Sequence of chain 1.A:
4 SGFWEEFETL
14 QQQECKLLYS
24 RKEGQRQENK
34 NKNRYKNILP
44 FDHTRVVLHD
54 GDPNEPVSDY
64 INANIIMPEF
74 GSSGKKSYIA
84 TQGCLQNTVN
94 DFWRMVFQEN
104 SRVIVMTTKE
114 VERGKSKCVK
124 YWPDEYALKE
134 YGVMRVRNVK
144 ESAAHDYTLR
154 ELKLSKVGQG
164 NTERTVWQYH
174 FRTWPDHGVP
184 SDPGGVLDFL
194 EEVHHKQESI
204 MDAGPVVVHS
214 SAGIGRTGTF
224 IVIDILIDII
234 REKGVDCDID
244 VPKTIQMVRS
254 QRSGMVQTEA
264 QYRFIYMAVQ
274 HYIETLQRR

Binding-site contacts:
Ligand atom O1P contacts residue SER213 of chain 1.A at 2.8 Å (h-bond).
Ligand atom O1P contacts residue GLY218 of chain 1.A at 2.8 Å (h-bond).
Ligand atom CE1 contacts residue ILE217 of chain 1.A at 3.6 Å (hydrophobic).
Ligand atom P contacts residue ALA215 of chain 1.A at 3.8 Å.
Ligand atom P contacts residue SER213 of chain 1.A at 3.5 Å.
Ligand atom OD1 contacts residue THR261 of chain 1.A at 3.8 Å.
Ligand atom CD1 contacts residue ILE217 of chain 1.A at 3.7 Å (hydrophobic).
Ligand atom CA contacts residue TYR38 of chain 1.A at 3.8 Å (hydrophobic).
Ligand atom O1P contacts residue GLY216 of chain 1.A at 3.4 Å (h-bond).
Ligand atom O2P contacts residue ALA215 of chain 1.A at 3.0 Å (h-bond).
Ligand atom O2P contacts residue SER213 of chain 1.A at 3.8 Å.
Ligand atom O3P contacts residue GLY218 of chain 1.A at 3.4 Å.
Ligand atom CE1 contacts residue GLN260 of chain 1.A at 3.8 Å.
Ligand atom CD2 contacts residue ALA215 of chain 1.A at 3.7 Å (hydrophobic).
Ligand atom CD1 contacts residue ALA215 of chain 1.A at 3.6 Å (hydrophobic).
Ligand atom OD1 contacts residue ASN40 of chain 1.A at 3.1 Å (h-bond).
Ligand atom CG contacts residue ALA215 of chain 1.A at 3.7 Å (hydrophobic).
Ligand atom O contacts residue ASN40 of chain 1.A at 3.3 Å (h-bond).
Ligand atom CD1 contacts residue GLN260 of chain 1.A at 3.9 Å.
Ligand atom P contacts residue SER214 of chain 1.A at 3.8 Å.
Ligand atom P contacts residue GLY218 of chain 1.A at 3.6 Å.
Ligand atom N contacts residue ASN40 of chain 1.A at 3.6 Å (h-bond).
Ligand atom O2P contacts residue SER214 of chain 1.A at 2.4 Å (h-bond).
Ligand atom CE1 contacts residue ALA215 of chain 1.A at 3.6 Å (hydrophobic).
Ligand atom O1P contacts residue ILE217 of chain 1.A at 3.1 Å (h-bond).
Ligand atom ND2 contacts residue GLN260 of chain 1.A at 3.6 Å.
Ligand atom CE2 contacts residue ALA215 of chain 1.A at 3.7 Å (hydrophobic).
Ligand atom CE2 contacts residue SER214 of chain 1.A at 3.5 Å.
Ligand atom O contacts residue TYR38 of chain 1.A at 3.7 Å.
Ligand atom CB contacts residue ILE41 of chain 1.A at 3.8 Å (hydrophobic).
Ligand atom O3P contacts residue ARG219 of chain 1.A at 2.8 Å (salt-bridge).
Ligand atom CD2 contacts residue TYR38 of chain 1.A at 3.6 Å (hydrophobic).
Ligand atom ND2 contacts residue GLN264 of chain 1.A at 3.8 Å.
Ligand atom N contacts residue TYR38 of chain 1.A at 3.7 Å.
Ligand atom CZ contacts residue ALA215 of chain 1.A at 3.6 Å (hydrophobic).
Ligand atom O contacts residue LYS39 of chain 1.A at 2.9 Å (salt-bridge).
Ligand atom C contacts residue TYR38 of chain 1.A at 3.8 Å (hydrophobic).
Ligand atom O1P contacts residue ALA215 of chain 1.A at 3.4 Å (h-bond).
Ligand atom CA contacts residue ASN40 of chain 1.A at 3.5 Å.
Ligand atom O3P contacts residue SER213 of chain 1.A at 3.7 Å.

The protein below binds the small molecule below.
Small molecule (SMILES): CSCC[C@H](NC(=O)[C@H](Cc1ccc(OP(=O)(O)O)cc1)NC(=O)[C@H](CC(=O)O)NC(=O)[C@@H](N)CO)C(=O)N[C@H](C=O)CC(N)=O